A protein and the small-molecule ligand that binds it are described below.
Small molecule (SMILES): Nc1ccc(Br)cc1-c1nnc[nH]1

Binding-site contacts:
Ligand atom N13 contacts residue SER187 of chain 1.B at 2.9 Å (h-bond).
Ligand atom BR1 contacts residue SER283 of chain 1.B at 4.0 Å.
Ligand atom C4 contacts residue ALA284 of chain 1.B at 3.6 Å (hydrophobic).
Ligand atom N9 contacts residue HEM1 of chain 1.G at 1.9 Å.
Ligand atom C2 contacts residue TYR146 of chain 1.B at 3.8 Å (hydrophobic).
Ligand atom C2 contacts residue VAL150 of chain 1.B at 3.4 Å (hydrophobic).
Ligand atom N11 contacts residue SER283 of chain 1.B at 3.4 Å.
Ligand atom N13 contacts residue HEM1 of chain 1.G at 3.4 Å.
Ligand atom C1 contacts residue VAL150 of chain 1.B at 3.5 Å (hydrophobic).
Ligand atom C10 contacts residue HEM1 of chain 1.G at 2.9 Å.
Ligand atom C10 contacts residue ALA284 of chain 1.B at 3.6 Å (hydrophobic).
Ligand atom N8 contacts residue PHE183 of chain 1.B at 3.9 Å.
Ligand atom C1 contacts residue SER187 of chain 1.B at 3.7 Å.
Ligand atom C5 contacts residue ALA284 of chain 1.B at 3.6 Å (hydrophobic).
Ligand atom N8 contacts residue ALA284 of chain 1.B at 3.5 Å.
Ligand atom C6 contacts residue SER187 of chain 1.B at 3.7 Å.
Ligand atom C10 contacts residue SER283 of chain 1.B at 3.8 Å.
Ligand atom C1 contacts residue TYR146 of chain 1.B at 3.8 Å (hydrophobic).
Ligand atom BR1 contacts residue CYS149 of chain 1.B at 3.5 Å.
Ligand atom N11 contacts residue HEM1 of chain 1.G at 4.0 Å.
Ligand atom N9 contacts residue ALA284 of chain 1.B at 3.9 Å.
Ligand atom C3 contacts residue TYR146 of chain 1.B at 4.1 Å (hydrophobic).
Ligand atom C5 contacts residue PHE183 of chain 1.B at 3.4 Å (hydrophobic).
Ligand atom C7 contacts residue HEM1 of chain 1.G at 3.9 Å.
Ligand atom C7 contacts residue PHE183 of chain 1.B at 3.8 Å (hydrophobic).
Ligand atom C7 contacts residue ALA284 of chain 1.B at 3.3 Å (hydrophobic).
Ligand atom N13 contacts residue ALA284 of chain 1.B at 4.1 Å.
Ligand atom N13 contacts residue PHE183 of chain 1.B at 3.4 Å.
Ligand atom C2 contacts residue PHE183 of chain 1.B at 3.8 Å (hydrophobic).
Ligand atom C1 contacts residue PHE183 of chain 1.B at 3.5 Å (hydrophobic).
Ligand atom C4 contacts residue SER283 of chain 1.B at 3.7 Å.
Ligand atom C2 contacts residue CYS149 of chain 1.B at 4.0 Å (hydrophobic).
Ligand atom C3 contacts residue PHE183 of chain 1.B at 4.0 Å (hydrophobic).
Ligand atom BR1 contacts residue GLY282 of chain 1.B at 3.7 Å.
Ligand atom C6 contacts residue PHE183 of chain 1.B at 3.3 Å (hydrophobic).
Ligand atom N11 contacts residue ALA284 of chain 1.B at 2.9 Å (h-bond).
Ligand atom C2 contacts residue PHE184 of chain 1.B at 4.1 Å (hydrophobic).
Ligand atom C4 contacts residue PHE183 of chain 1.B at 4.0 Å (hydrophobic).
Ligand atom C6 contacts residue TYR146 of chain 1.B at 4.1 Å (hydrophobic).
Ligand atom N8 contacts residue HEM1 of chain 1.G at 2.8 Å.

Sequence of chain 1.B:
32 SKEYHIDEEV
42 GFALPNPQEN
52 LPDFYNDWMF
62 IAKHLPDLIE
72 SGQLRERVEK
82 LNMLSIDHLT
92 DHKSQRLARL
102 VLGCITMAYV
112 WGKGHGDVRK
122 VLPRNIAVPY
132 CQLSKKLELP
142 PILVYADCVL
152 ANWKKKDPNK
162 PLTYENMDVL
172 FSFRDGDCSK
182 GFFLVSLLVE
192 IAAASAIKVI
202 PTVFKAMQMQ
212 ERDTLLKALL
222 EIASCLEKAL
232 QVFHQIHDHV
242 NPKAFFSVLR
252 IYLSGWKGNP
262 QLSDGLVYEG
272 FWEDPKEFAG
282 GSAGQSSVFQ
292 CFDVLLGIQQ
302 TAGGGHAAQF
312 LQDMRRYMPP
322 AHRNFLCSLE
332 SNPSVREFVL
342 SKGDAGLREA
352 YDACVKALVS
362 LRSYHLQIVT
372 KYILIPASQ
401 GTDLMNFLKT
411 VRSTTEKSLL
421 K